Binding-site contacts:
Ligand atom C21 contacts residue TRP162 of chain 1.A at 3.6 Å (hydrophobic).
Ligand atom C8 contacts residue LEU103 of chain 1.A at 3.8 Å (hydrophobic).
Ligand atom F22 contacts residue LEU187 of chain 1.A at 3.4 Å.
Ligand atom N4 contacts residue HIS270 of chain 1.A at 3.2 Å.
Ligand atom C20 contacts residue MET186 of chain 1.A at 3.8 Å (hydrophobic).
Ligand atom C27 contacts residue GLN148 of chain 1.A at 3.6 Å.
Ligand atom S7 contacts residue LEU103 of chain 1.A at 3.4 Å.
Ligand atom S7 contacts residue PHE283 of chain 1.A at 3.6 Å.
Ligand atom C28 contacts residue GLN148 of chain 1.A at 3.7 Å.
Ligand atom F22 contacts residue MET186 of chain 1.A at 3.5 Å.
Ligand atom C18 contacts residue TRP162 of chain 1.A at 3.6 Å (hydrophobic).
Ligand atom C27 contacts residue MET186 of chain 1.A at 4.0 Å (hydrophobic).
Ligand atom C11 contacts residue MET106 of chain 1.A at 3.7 Å (hydrophobic).
Ligand atom F29 contacts residue GLN148 of chain 1.A at 3.4 Å.
Ligand atom F22 contacts residue LEU72 of chain 1.A at 3.7 Å.
Ligand atom C11 contacts residue SER110 of chain 1.A at 3.8 Å.
Ligand atom O3 contacts residue SER110 of chain 1.A at 3.8 Å.
Ligand atom F26 contacts residue MET106 of chain 1.A at 3.2 Å.
Ligand atom C24 contacts residue VAL74 of chain 1.A at 4.0 Å (hydrophobic).
Ligand atom S7 contacts residue MET106 of chain 1.A at 3.5 Å.
Ligand atom N15 contacts residue PHE151 of chain 1.A at 3.8 Å.
Ligand atom F29 contacts residue MET186 of chain 1.A at 3.4 Å.
Ligand atom O1 contacts residue SER110 of chain 1.A at 2.7 Å (h-bond).
Ligand atom O3 contacts residue PHE144 of chain 1.A at 4.0 Å.
Ligand atom N4 contacts residue LEU274 of chain 1.A at 3.7 Å.
Ligand atom C23 contacts residue TRP162 of chain 1.A at 3.8 Å (hydrophobic).
Ligand atom F29 contacts residue HIS270 of chain 1.A at 3.0 Å.
Ligand atom C23 contacts residue LEU72 of chain 1.A at 4.0 Å (hydrophobic).
Ligand atom C20 contacts residue TRP162 of chain 1.A at 3.8 Å (hydrophobic).
Ligand atom F22 contacts residue TRP162 of chain 1.A at 3.9 Å.
Ligand atom O1 contacts residue MET288 of chain 1.A at 3.8 Å.
Ligand atom C6 contacts residue MET106 of chain 1.A at 3.7 Å (hydrophobic).
Ligand atom S2 contacts residue HIS270 of chain 1.A at 3.6 Å (h-bond).
Ligand atom F29 contacts residue PHE144 of chain 1.A at 3.5 Å.
Ligand atom CL1 contacts residue MET106 of chain 1.A at 3.6 Å.
Ligand atom C6 contacts residue PHE283 of chain 1.A at 3.6 Å (hydrophobic).
Ligand atom CL1 contacts residue MET109 of chain 1.A at 3.4 Å.
Ligand atom O3 contacts residue HIS270 of chain 1.A at 2.7 Å (h-bond).
Ligand atom C18 contacts residue PHE151 of chain 1.A at 3.8 Å (hydrophobic).
Ligand atom S2 contacts residue SER110 of chain 1.A at 3.5 Å (h-bond).

The small molecule below binds the protein below.
Small molecule (SMILES): C[C@H](Nc1cc(F)c(S(=O)(=O)Nc2cscn2)cc1Cl)c1cc(F)ccc1F

Sequence of chain 1.A:
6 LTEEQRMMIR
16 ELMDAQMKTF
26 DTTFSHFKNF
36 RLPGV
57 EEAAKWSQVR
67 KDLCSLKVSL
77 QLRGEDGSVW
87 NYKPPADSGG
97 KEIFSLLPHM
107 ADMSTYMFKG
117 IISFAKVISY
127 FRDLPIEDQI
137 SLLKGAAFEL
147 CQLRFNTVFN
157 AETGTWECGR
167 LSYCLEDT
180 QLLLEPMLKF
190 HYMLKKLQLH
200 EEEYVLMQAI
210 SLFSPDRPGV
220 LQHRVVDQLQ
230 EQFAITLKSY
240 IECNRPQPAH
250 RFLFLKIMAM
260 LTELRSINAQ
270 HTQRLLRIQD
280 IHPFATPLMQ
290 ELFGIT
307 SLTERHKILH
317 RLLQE